Binding-site contacts:
Ligand atom C7 contacts residue VAL30 of chain 1.B at 4.3 Å (hydrophobic).
Ligand atom C9 contacts residue VAL30 of chain 1.B at 2.3 Å (hydrophobic).
Ligand atom O4 contacts residue GLY22 of chain 1.B at 4.1 Å.
Ligand atom C2 contacts residue LEU2 of chain 1.B at 3.8 Å (hydrophobic).
Ligand atom O2 contacts residue LEU2 of chain 1.B at 4.3 Å.
Ligand atom C8 contacts residue VAL30 of chain 1.B at 3.6 Å (hydrophobic).
Ligand atom O3 contacts residue LEU2 of chain 1.B at 3.8 Å.
Ligand atom C9 contacts residue GLY29 of chain 1.B at 2.5 Å.
Ligand atom C6 contacts residue HIS47 of chain 1.B at 3.8 Å.
Ligand atom C6 contacts residue LEU5 of chain 1.B at 4.1 Å (hydrophobic).
Ligand atom C1 contacts residue LEU5 of chain 1.B at 4.2 Å (hydrophobic).
Ligand atom O2 contacts residue GLY29 of chain 1.B at 4.1 Å.
Ligand atom C6 contacts residue LYS48 of chain 1.B at 4.3 Å.
Ligand atom C9 contacts residue GLY22 of chain 1.B at 4.1 Å.
Ligand atom C6 contacts residue DMS1 of chain 1.E at 3.6 Å.
Ligand atom O3 contacts residue VAL30 of chain 1.B at 4.2 Å.
Ligand atom C4 contacts residue LYS48 of chain 1.B at 3.8 Å.
Ligand atom C5 contacts residue LYS48 of chain 1.B at 3.7 Å.
Ligand atom O4 contacts residue VAL30 of chain 1.B at 4.3 Å.
Ligand atom C6 contacts residue LEU2 of chain 1.B at 4.1 Å (hydrophobic).
Ligand atom C5 contacts residue TYR51 of chain 1.B at 3.8 Å (hydrophobic).
Ligand atom O3 contacts residue GLY29 of chain 1.B at 3.9 Å.
Ligand atom C7 contacts residue LYS60 of chain 1.B at 3.7 Å.
Ligand atom C4 contacts residue GLY29 of chain 1.B at 4.0 Å.
Ligand atom C1 contacts residue LEU2 of chain 1.B at 3.7 Å (hydrophobic).
Ligand atom C8 contacts residue GLY29 of chain 1.B at 3.4 Å.
Ligand atom C3 contacts residue GLY29 of chain 1.B at 3.5 Å.
Ligand atom C5 contacts residue HIS47 of chain 1.B at 4.1 Å.
Ligand atom O4 contacts residue GLY29 of chain 1.B at 3.8 Å.
Ligand atom O2 contacts residue LYS60 of chain 1.B at 3.9 Å.
Ligand atom C3 contacts residue LEU2 of chain 1.B at 4.3 Å (hydrophobic).
Ligand atom O1 contacts residue GLY31 of chain 1.B at 4.2 Å.
Ligand atom C1 contacts residue DMS1 of chain 1.E at 3.9 Å.
Ligand atom C6 contacts residue TYR51 of chain 1.B at 4.3 Å (hydrophobic).
Ligand atom C1 contacts residue GLY29 of chain 1.B at 4.1 Å.
Ligand atom O2 contacts residue VAL30 of chain 1.B at 4.0 Å.
Ligand atom C2 contacts residue GLY29 of chain 1.B at 3.6 Å.
Ligand atom O1 contacts residue LYS60 of chain 1.B at 3.1 Å (salt-bridge).
Ligand atom O1 contacts residue GLY29 of chain 1.B at 4.2 Å.
Ligand atom C7 contacts residue GLY29 of chain 1.B at 3.8 Å.

A small-molecule ligand and the protein it binds are described below.
Small molecule (SMILES): CC(=O)Oc1ccccc1C(=O)O

Sequence of chain 1.B:
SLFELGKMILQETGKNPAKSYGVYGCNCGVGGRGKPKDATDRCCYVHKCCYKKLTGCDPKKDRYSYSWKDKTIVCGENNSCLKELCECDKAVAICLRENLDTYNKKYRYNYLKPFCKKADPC